Binding-site contacts:
Ligand atom C5 contacts residue SER415 of chain 1.B at 3.3 Å.
Ligand atom O7 contacts residue ASN418 of chain 1.B at 3.4 Å (h-bond).
Ligand atom O6 contacts residue ASN418 of chain 1.B at 4.5 Å.
Ligand atom C5 contacts residue ASN418 of chain 1.B at 3.7 Å.
Ligand atom C5 contacts residue LYS416 of chain 1.B at 3.7 Å.
Ligand atom C2 contacts residue ASN418 of chain 1.B at 2.4 Å.
Ligand atom N2 contacts residue ARG386 of chain 1.B at 4.3 Å.
Ligand atom C6 contacts residue LYS416 of chain 1.B at 3.8 Å.
Ligand atom C1 contacts residue ASN418 of chain 1.B at 1.4 Å.
Ligand atom C8 contacts residue ASN418 of chain 1.B at 4.3 Å.
Ligand atom O6 contacts residue LYS416 of chain 1.B at 4.4 Å.
Ligand atom O5 contacts residue SER415 of chain 1.B at 3.7 Å.
Ligand atom C6 contacts residue SER415 of chain 1.B at 4.5 Å.
Ligand atom C7 contacts residue ASN418 of chain 1.B at 3.2 Å.
Ligand atom N2 contacts residue ASN418 of chain 1.B at 2.7 Å (h-bond).
Ligand atom O5 contacts residue LYS416 of chain 1.B at 2.9 Å (salt-bridge).
Ligand atom C3 contacts residue ASN418 of chain 1.B at 3.7 Å.
Ligand atom O5 contacts residue ASN418 of chain 1.B at 2.5 Å (h-bond).
Ligand atom C1 contacts residue LYS416 of chain 1.B at 3.6 Å.
Ligand atom C4 contacts residue ASN418 of chain 1.B at 4.3 Å.
Ligand atom O6 contacts residue SER415 of chain 1.B at 4.1 Å.
Ligand atom C6 contacts residue SER415 of chain 1.B at 3.4 Å.

Sequence of chain 1.B:
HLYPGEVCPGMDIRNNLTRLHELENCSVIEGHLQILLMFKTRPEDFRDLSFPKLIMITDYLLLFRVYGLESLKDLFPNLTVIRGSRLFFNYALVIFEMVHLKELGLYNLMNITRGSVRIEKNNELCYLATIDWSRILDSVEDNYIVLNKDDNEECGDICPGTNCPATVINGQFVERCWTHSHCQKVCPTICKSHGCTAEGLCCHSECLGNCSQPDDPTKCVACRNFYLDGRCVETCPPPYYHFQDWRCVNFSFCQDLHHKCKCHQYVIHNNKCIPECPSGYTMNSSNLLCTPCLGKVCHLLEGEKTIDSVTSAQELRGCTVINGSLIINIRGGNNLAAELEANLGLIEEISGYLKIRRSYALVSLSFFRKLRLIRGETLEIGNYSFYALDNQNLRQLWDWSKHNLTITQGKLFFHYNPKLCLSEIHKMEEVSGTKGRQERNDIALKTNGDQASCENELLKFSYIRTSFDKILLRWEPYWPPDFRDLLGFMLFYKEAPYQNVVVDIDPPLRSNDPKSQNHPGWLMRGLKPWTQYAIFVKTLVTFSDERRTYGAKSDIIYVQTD

This small molecule binds to this protein.
Small molecule (SMILES): CC(=O)N[C@H]1CO[C@H](CO[C@@H]2O[C@@H](C)[C@@H](O)[C@@H](O)[C@@H]2O)[C@@H](O)[C@@H]1O